This small molecule binds to this protein.
Small molecule (SMILES): CC(=O)N[C@@H]1[C@@H](O[C@@H]2O[C@H](CO)[C@H](O)[C@H](O[C@]3(C(=O)O)C[C@H](O)[C@@H](NC(C)=O)[C@H]([C@H](O)[C@H](O)CO)O3)[C@H]2O)[C@H](O)[C@@H](CO[C@]2(C(=O)O)C[C@H](O)[C@@H](NC(C)=O)[C@H]([C@H](O)[C@H](O)CO)O2)O[C@H]1O

Binding-site contacts:
Ligand atom C1 contacts residue TYR72 of chain 20.F at 4.0 Å (hydrophobic).
Ligand atom C5 contacts residue TYR72 of chain 20.F at 3.5 Å (hydrophobic).
Ligand atom C10 contacts residue TYR72 of chain 20.F at 4.1 Å (hydrophobic).
Ligand atom C3 contacts residue HIS298 of chain 20.F at 4.1 Å.
Ligand atom C3 contacts residue VAL296 of chain 20.F at 3.7 Å (hydrophobic).
Ligand atom C4 contacts residue TYR72 of chain 20.F at 3.4 Å (hydrophobic).
Ligand atom O1A contacts residue GLY78 of chain 20.F at 3.7 Å.
Ligand atom C4 contacts residue HIS298 of chain 20.F at 4.0 Å.
Ligand atom O8 contacts residue ARG77 of chain 20.F at 3.1 Å (salt-bridge).
Ligand atom C1 contacts residue ARG77 of chain 20.F at 3.1 Å.
Ligand atom C8 contacts residue ARG77 of chain 20.F at 4.1 Å.
Ligand atom C4 contacts residue GLY78 of chain 20.F at 3.4 Å.
Ligand atom C11 contacts residue ASP85 of chain 19.F at 4.2 Å.
Ligand atom O8 contacts residue TYR72 of chain 20.F at 3.9 Å.
Ligand atom C3 contacts residue ARG77 of chain 20.F at 4.1 Å.
Ligand atom O1A contacts residue ARG77 of chain 20.F at 3.0 Å (salt-bridge).
Ligand atom C6 contacts residue ARG77 of chain 20.F at 4.3 Å.
Ligand atom O6 contacts residue ASN93 of chain 20.F at 3.0 Å (h-bond).
Ligand atom C1 contacts residue SER89 of chain 20.F at 4.2 Å.
Ligand atom C6 contacts residue TYR72 of chain 20.F at 3.8 Å (hydrophobic).
Ligand atom C6 contacts residue ASN93 of chain 20.F at 3.1 Å.
Ligand atom O1B contacts residue ARG77 of chain 20.F at 2.5 Å (salt-bridge).
Ligand atom C5 contacts residue ASN93 of chain 20.F at 4.1 Å.
Ligand atom C1 contacts residue GLY78 of chain 20.F at 4.1 Å.
Ligand atom O1A contacts residue SER89 of chain 20.F at 4.1 Å.
Ligand atom O4 contacts residue ILE79 of chain 20.F at 3.6 Å (h-bond).
Ligand atom O3 contacts residue VAL296 of chain 20.F at 4.3 Å.
Ligand atom O1B contacts residue SER89 of chain 20.F at 3.5 Å (h-bond).
Ligand atom N5 contacts residue TYR72 of chain 20.F at 3.0 Å (h-bond).
Ligand atom C3 contacts residue GLY78 of chain 20.F at 4.1 Å.
Ligand atom O4 contacts residue TYR72 of chain 20.F at 3.8 Å.
Ligand atom C2 contacts residue GLY78 of chain 20.F at 4.1 Å.
Ligand atom C3 contacts residue GLY78 of chain 20.F at 3.9 Å.
Ligand atom O8 contacts residue GLU87 of chain 20.F at 3.9 Å.
Ligand atom O3 contacts residue GLY78 of chain 20.F at 3.6 Å.
Ligand atom O4 contacts residue ASN80 of chain 20.F at 4.0 Å.
Ligand atom O4 contacts residue THR291 of chain 20.F at 3.4 Å.
Ligand atom O1A contacts residue TYR72 of chain 20.F at 3.1 Å.
Ligand atom O4 contacts residue HIS298 of chain 20.F at 3.0 Å (h-bond).
Ligand atom O4 contacts residue GLY78 of chain 20.F at 3.2 Å.

Sequence of chain 19.F:
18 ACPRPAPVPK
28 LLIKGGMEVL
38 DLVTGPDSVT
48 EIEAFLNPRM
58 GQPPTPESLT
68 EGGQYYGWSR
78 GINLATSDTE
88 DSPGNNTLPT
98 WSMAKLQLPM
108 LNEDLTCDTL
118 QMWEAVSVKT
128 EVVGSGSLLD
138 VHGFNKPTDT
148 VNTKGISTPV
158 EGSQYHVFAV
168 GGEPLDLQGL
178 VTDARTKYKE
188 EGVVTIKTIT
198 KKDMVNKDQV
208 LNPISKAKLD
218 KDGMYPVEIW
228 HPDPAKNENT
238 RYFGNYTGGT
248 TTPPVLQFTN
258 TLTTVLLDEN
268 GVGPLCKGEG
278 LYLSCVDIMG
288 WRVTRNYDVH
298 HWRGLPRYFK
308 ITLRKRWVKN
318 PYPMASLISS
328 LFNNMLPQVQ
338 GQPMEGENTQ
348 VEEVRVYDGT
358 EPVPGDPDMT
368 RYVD

Sequence of chain 20.F:
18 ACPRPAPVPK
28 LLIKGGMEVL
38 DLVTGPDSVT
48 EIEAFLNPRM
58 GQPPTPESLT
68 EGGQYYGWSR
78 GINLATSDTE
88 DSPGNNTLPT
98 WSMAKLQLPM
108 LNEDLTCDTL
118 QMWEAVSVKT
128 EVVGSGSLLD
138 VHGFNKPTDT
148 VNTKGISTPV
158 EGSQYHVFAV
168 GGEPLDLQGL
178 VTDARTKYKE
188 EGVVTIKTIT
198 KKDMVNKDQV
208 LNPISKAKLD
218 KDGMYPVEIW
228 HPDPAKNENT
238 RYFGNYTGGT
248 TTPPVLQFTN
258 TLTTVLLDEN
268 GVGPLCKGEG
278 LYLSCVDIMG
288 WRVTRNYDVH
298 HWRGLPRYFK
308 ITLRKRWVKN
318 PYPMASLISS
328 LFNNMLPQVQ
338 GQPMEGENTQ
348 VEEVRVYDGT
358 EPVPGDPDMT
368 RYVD